Sequence of chain 1.A:
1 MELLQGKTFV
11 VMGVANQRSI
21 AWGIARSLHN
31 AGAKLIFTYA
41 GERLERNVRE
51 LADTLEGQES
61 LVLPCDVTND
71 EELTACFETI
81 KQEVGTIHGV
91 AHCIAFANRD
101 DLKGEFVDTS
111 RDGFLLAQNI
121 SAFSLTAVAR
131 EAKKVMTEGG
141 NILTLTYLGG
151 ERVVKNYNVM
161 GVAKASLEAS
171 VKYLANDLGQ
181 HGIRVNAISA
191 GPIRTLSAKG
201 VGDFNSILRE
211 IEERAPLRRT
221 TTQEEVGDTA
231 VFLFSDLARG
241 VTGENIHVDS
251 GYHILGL

Sequence of chain 1.D:
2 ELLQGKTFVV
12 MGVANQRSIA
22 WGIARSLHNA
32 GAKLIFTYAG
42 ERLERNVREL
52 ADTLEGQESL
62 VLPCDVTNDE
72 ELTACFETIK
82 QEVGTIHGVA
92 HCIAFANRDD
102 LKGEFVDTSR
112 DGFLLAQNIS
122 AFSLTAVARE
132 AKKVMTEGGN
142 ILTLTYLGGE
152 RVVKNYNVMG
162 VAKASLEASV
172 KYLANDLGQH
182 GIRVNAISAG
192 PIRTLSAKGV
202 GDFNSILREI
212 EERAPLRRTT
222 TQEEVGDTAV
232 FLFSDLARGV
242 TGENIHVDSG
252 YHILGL

Binding-site contacts:
Ligand atom C36 contacts residue SER197 of chain 1.A at 3.3 Å.
Ligand atom C33 contacts residue TYR147 of chain 1.A at 3.6 Å (hydrophobic).
Ligand atom C47 contacts residue MET160 of chain 1.A at 3.9 Å (hydrophobic).
Ligand atom C34 contacts residue TYR157 of chain 1.A at 3.4 Å (hydrophobic).
Ligand atom C21 contacts residue TYR157 of chain 1.A at 3.9 Å (hydrophobic).
Ligand atom C30 contacts residue PHE204 of chain 1.A at 3.8 Å (hydrophobic).
Ligand atom C30 contacts residue PRO192 of chain 1.A at 3.8 Å (hydrophobic).
Ligand atom C33 contacts residue TYR157 of chain 1.A at 3.4 Å (hydrophobic).
Ligand atom O48 contacts residue PHE96 of chain 1.A at 3.4 Å.
Ligand atom C20 contacts residue VAL201 of chain 1.A at 3.8 Å (hydrophobic).
Ligand atom O35 contacts residue TYR157 of chain 1.A at 2.6 Å (h-bond).
Ligand atom C43 contacts residue ALA97 of chain 1.A at 3.9 Å (hydrophobic).
Ligand atom C29 contacts residue VAL154 of chain 1.A at 3.6 Å (hydrophobic).
Ligand atom C29 contacts residue TYR147 of chain 1.A at 3.7 Å (hydrophobic).
Ligand atom C22 contacts residue ASN156 of chain 1.A at 3.8 Å.
Ligand atom C39 contacts residue SER197 of chain 1.A at 3.0 Å.
Ligand atom N46 contacts residue PHE96 of chain 1.A at 3.5 Å.
Ligand atom C47 contacts residue PHE96 of chain 1.A at 3.9 Å (hydrophobic).
Ligand atom C24 contacts residue TYR157 of chain 1.A at 3.7 Å (hydrophobic).
Ligand atom C43 contacts residue PHE96 of chain 1.A at 3.8 Å (hydrophobic).
Ligand atom N44 contacts residue ALA97 of chain 1.A at 3.0 Å (h-bond).
Ligand atom N46 contacts residue ALA97 of chain 1.A at 3.0 Å (h-bond).
Ligand atom C30 contacts residue TYR147 of chain 1.A at 3.8 Å (hydrophobic).
Ligand atom C30 contacts residue NDP1 of chain 1.F at 3.5 Å.
Ligand atom C20 contacts residue TYR157 of chain 1.A at 3.7 Å (hydrophobic).
Ligand atom C31 contacts residue NDP1 of chain 1.F at 3.8 Å.
Ligand atom C31 contacts residue SER197 of chain 1.A at 3.7 Å.
Ligand atom N32 contacts residue TYR157 of chain 1.A at 3.5 Å.
Ligand atom C25 contacts residue VAL201 of chain 1.A at 3.9 Å (hydrophobic).
Ligand atom C47 contacts residue ALA97 of chain 1.A at 3.6 Å (hydrophobic).
Ligand atom C41 contacts residue SER197 of chain 1.A at 3.9 Å.
Ligand atom N32 contacts residue NDP1 of chain 1.F at 3.8 Å.
Ligand atom C25 contacts residue TYR157 of chain 1.A at 3.6 Å (hydrophobic).
Ligand atom C34 contacts residue NDP1 of chain 1.F at 3.6 Å.
Ligand atom N44 contacts residue PHE96 of chain 1.A at 3.4 Å.
Ligand atom C33 contacts residue NDP1 of chain 1.F at 3.4 Å.
Ligand atom O35 contacts residue NDP1 of chain 1.F at 2.9 Å (h-bond).
Ligand atom C23 contacts residue TYR157 of chain 1.A at 3.9 Å (hydrophobic).
Ligand atom C45 contacts residue ALA97 of chain 1.A at 3.6 Å (hydrophobic).
Ligand atom C29 contacts residue ILE207 of chain 1.A at 3.8 Å (hydrophobic).

A small-molecule ligand and the protein it binds are described below.
Small molecule (SMILES): Cc1c(CN(C)C(=O)/C=C/c2cnc3c(c2)CCC(=O)N3)c2ccccc2n1C